Binding-site contacts:
Ligand atom C2 contacts residue ARG171 of chain 1.A at 4.3 Å.
Ligand atom C7 contacts residue ASN108 of chain 1.A at 4.2 Å.
Ligand atom O5 contacts residue ASN108 of chain 1.A at 3.3 Å (h-bond).
Ligand atom C1 contacts residue ARG171 of chain 1.A at 4.3 Å.
Ligand atom N2 contacts residue ASN108 of chain 1.A at 3.6 Å.
Ligand atom C2 contacts residue ASN108 of chain 1.A at 3.5 Å.
Ligand atom C1 contacts residue ASN108 of chain 1.A at 2.5 Å.
Ligand atom N2 contacts residue ARG171 of chain 1.A at 3.8 Å.
Ligand atom C8 contacts residue ASN108 of chain 1.A at 3.7 Å.

Sequence of chain 1.A:
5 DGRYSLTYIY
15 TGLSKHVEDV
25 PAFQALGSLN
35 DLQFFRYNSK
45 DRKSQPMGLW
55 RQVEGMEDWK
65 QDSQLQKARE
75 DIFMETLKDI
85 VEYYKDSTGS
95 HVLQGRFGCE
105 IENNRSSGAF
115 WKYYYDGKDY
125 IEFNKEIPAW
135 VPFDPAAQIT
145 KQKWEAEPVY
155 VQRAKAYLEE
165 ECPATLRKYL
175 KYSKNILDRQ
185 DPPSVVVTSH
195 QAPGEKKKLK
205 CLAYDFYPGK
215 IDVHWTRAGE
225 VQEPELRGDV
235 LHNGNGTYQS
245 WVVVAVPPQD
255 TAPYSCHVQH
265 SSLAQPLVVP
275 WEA

A protein and the small-molecule ligand that binds it are described below.
Small molecule (SMILES): CC(=O)N[C@@H]1[C@@H](O)[C@H](O)[C@@H](CO)O[C@H]1O